This small molecule binds to this protein.
Small molecule (SMILES): CC(=O)N[C@@H]1[C@@H](O)[C@H](O[C@@H]2O[C@H](CO[C@]3(C(=O)O)C[C@H](O)[C@@H](NC(C)=O)[C@H]([C@H](O)[C@H](O)CO)O3)[C@H](O)[C@H](O)[C@H]2O)[C@@H](CO)O[C@H]1O

Sequence of chain 51.C:
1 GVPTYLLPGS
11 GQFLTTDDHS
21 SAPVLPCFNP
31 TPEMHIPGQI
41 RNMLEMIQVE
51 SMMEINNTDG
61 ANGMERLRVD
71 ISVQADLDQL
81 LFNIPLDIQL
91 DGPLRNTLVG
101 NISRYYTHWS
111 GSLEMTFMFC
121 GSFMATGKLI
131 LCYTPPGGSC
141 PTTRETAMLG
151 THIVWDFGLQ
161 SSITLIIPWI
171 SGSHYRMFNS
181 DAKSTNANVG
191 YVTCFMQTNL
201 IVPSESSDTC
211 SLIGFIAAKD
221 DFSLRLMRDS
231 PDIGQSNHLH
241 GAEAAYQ

Binding-site contacts:
Ligand atom O10 contacts residue ARG270 of chain 51.A at 4.0 Å.
Ligand atom O4 contacts residue ARG95 of chain 51.C at 3.6 Å.
Ligand atom O4 contacts residue PRO231 of chain 51.C at 3.8 Å.
Ligand atom N5 contacts residue PRO231 of chain 51.C at 2.9 Å (h-bond).
Ligand atom C6 contacts residue PRO231 of chain 51.C at 4.0 Å (hydrophobic).
Ligand atom O7 contacts residue PRO274 of chain 51.A at 3.4 Å.
Ligand atom N5 contacts residue ASN275 of chain 51.A at 3.5 Å (h-bond).
Ligand atom O4 contacts residue ASN275 of chain 51.A at 3.0 Å (h-bond).
Ligand atom O6 contacts residue PRO274 of chain 51.A at 3.7 Å.
Ligand atom C5 contacts residue PRO231 of chain 51.C at 3.6 Å (hydrophobic).
Ligand atom O1B contacts residue ARG104 of chain 51.C at 2.8 Å (salt-bridge).
Ligand atom C11 contacts residue ASP232 of chain 51.C at 3.8 Å.
Ligand atom C3 contacts residue PRO274 of chain 51.A at 3.8 Å (hydrophobic).
Ligand atom C10 contacts residue ASN275 of chain 51.A at 3.2 Å.
Ligand atom C5 contacts residue ASN275 of chain 51.A at 3.5 Å.
Ligand atom C11 contacts residue GLY234 of chain 51.C at 3.9 Å.
Ligand atom C3 contacts residue ASP232 of chain 51.C at 4.1 Å.
Ligand atom C4 contacts residue ASP232 of chain 51.C at 3.5 Å.
Ligand atom O3 contacts residue ASP91 of chain 51.C at 4.0 Å.
Ligand atom C3 contacts residue ARG104 of chain 51.C at 3.9 Å.
Ligand atom C4 contacts residue PRO231 of chain 51.C at 3.4 Å (hydrophobic).
Ligand atom C3 contacts residue PRO274 of chain 51.A at 4.1 Å (hydrophobic).
Ligand atom C4 contacts residue ARG104 of chain 51.C at 4.0 Å.
Ligand atom O3 contacts residue GLY282 of chain 51.A at 3.4 Å.
Ligand atom O4 contacts residue ASP91 of chain 51.C at 2.8 Å (salt-bridge).
Ligand atom C11 contacts residue PRO231 of chain 51.C at 4.0 Å (hydrophobic).
Ligand atom O7 contacts residue SER180 of chain 51.C at 3.7 Å.
Ligand atom C5 contacts residue PRO274 of chain 51.A at 3.9 Å (hydrophobic).
Ligand atom O6 contacts residue ASP91 of chain 51.C at 3.3 Å.
Ligand atom C1 contacts residue ARG104 of chain 51.C at 3.7 Å.
Ligand atom C4 contacts residue ASN275 of chain 51.A at 3.8 Å.
Ligand atom C6 contacts residue ASP91 of chain 51.C at 3.9 Å.
Ligand atom C4 contacts residue PRO274 of chain 51.A at 4.0 Å (hydrophobic).
Ligand atom O3 contacts residue PRO274 of chain 51.A at 3.9 Å.
Ligand atom C10 contacts residue PRO231 of chain 51.C at 3.9 Å (hydrophobic).
Ligand atom O10 contacts residue ASN275 of chain 51.A at 2.9 Å (h-bond).
Ligand atom C11 contacts residue ILE233 of chain 51.C at 3.8 Å (hydrophobic).
Ligand atom C3 contacts residue ARG95 of chain 51.C at 3.9 Å.
Ligand atom C4 contacts residue ASP91 of chain 51.C at 3.3 Å.
Ligand atom O4 contacts residue ASP232 of chain 51.C at 2.8 Å (salt-bridge).

Sequence of chain 51.A:
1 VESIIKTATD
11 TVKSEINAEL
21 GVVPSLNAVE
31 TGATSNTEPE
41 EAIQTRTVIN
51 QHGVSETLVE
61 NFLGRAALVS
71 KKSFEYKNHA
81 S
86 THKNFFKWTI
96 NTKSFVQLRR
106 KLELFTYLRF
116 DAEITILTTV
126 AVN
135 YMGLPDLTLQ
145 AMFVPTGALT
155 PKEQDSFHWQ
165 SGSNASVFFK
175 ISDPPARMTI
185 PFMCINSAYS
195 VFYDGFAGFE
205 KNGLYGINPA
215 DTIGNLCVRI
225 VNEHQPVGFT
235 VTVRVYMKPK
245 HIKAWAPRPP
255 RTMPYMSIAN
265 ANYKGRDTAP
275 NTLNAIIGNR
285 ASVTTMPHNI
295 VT